Binding-site contacts:
Ligand atom C5' contacts residue MET76 of chain 20.A at 4.3 Å (hydrophobic).
Ligand atom C4 contacts residue ASN16 of chain 39.A at 4.1 Å.
Ligand atom P contacts residue ILE23 of chain 39.A at 4.4 Å.
Ligand atom C5' contacts residue SER77 of chain 20.A at 4.4 Å.
Ligand atom C1' contacts residue ARG125 of chain 20.A at 4.2 Å.
Ligand atom N3 contacts residue SER17 of chain 39.A at 4.3 Å.
Ligand atom C3' contacts residue ARG125 of chain 20.A at 3.3 Å.
Ligand atom C2 contacts residue ASN16 of chain 39.A at 3.0 Å.
Ligand atom O4 contacts residue ARG125 of chain 20.A at 3.8 Å.
Ligand atom OP2 contacts residue ARG131 of chain 20.A at 3.7 Å.
Ligand atom N1 contacts residue ASN16 of chain 39.A at 4.4 Å.
Ligand atom OP1 contacts residue ARG125 of chain 20.A at 2.9 Å (salt-bridge).
Ligand atom C5 contacts residue ARG125 of chain 20.A at 3.5 Å.
Ligand atom C2 contacts residue ARG125 of chain 20.A at 3.8 Å.
Ligand atom O5' contacts residue ARG131 of chain 20.A at 2.6 Å (salt-bridge).
Ligand atom O2 contacts residue ARG125 of chain 20.A at 3.9 Å.
Ligand atom C4 contacts residue SER17 of chain 39.A at 4.1 Å.
Ligand atom N3 contacts residue ASN16 of chain 39.A at 2.9 Å (h-bond).
Ligand atom OP1 contacts residue ILE23 of chain 39.A at 3.9 Å.
Ligand atom C6 contacts residue ARG125 of chain 20.A at 3.5 Å.
Ligand atom OP1 contacts residue ARG131 of chain 20.A at 3.4 Å (salt-bridge).
Ligand atom C4 contacts residue ARG125 of chain 20.A at 3.5 Å.
Ligand atom C4' contacts residue ARG125 of chain 20.A at 4.4 Å.
Ligand atom P contacts residue ARG131 of chain 20.A at 3.5 Å.
Ligand atom O4 contacts residue SER17 of chain 39.A at 3.2 Å.
Ligand atom P contacts residue ARG125 of chain 20.A at 3.7 Å.
Ligand atom O4 contacts residue THR21 of chain 39.A at 3.9 Å.
Ligand atom OP3 contacts residue ILE23 of chain 39.A at 4.2 Å.
Ligand atom O2 contacts residue ASN16 of chain 39.A at 2.5 Å (h-bond).
Ligand atom OP3 contacts residue ARG125 of chain 20.A at 2.8 Å.
Ligand atom N3 contacts residue ARG125 of chain 20.A at 3.6 Å (salt-bridge).
Ligand atom N1 contacts residue ARG125 of chain 20.A at 3.7 Å.
Ligand atom C5 contacts residue THR21 of chain 39.A at 4.3 Å.
Ligand atom OP2 contacts residue SER77 of chain 20.A at 4.1 Å.
Ligand atom OP2 contacts residue ILE23 of chain 39.A at 4.5 Å.
Ligand atom O5' contacts residue ARG125 of chain 20.A at 3.0 Å (salt-bridge).
Ligand atom C5' contacts residue ARG125 of chain 20.A at 4.1 Å.
Ligand atom C5' contacts residue ARG131 of chain 20.A at 3.2 Å.
Ligand atom C2' contacts residue ARG125 of chain 20.A at 3.6 Å.
Ligand atom O3' contacts residue ARG125 of chain 20.A at 4.0 Å.

Sequence of chain 39.A:
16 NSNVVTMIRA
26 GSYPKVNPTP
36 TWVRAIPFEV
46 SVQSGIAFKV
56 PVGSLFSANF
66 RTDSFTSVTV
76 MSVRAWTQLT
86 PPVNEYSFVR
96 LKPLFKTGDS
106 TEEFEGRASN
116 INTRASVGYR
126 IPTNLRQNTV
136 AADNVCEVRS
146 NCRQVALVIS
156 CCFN

A small-molecule ligand and the protein it binds are described below.
Small molecule (SMILES): CO[P](=O)(O)O[C@H]1[C@@H](O)[C@H](n2ccc(=O)[nH]c2=O)O[C@@H]1COP(=O)(O)O

Sequence of chain 20.A:
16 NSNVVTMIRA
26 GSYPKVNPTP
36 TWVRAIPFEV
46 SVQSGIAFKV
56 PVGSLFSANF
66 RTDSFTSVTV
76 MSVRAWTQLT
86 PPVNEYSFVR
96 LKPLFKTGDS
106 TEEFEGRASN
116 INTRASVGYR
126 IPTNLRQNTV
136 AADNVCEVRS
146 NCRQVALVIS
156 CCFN